Sequence of chain 2.B:
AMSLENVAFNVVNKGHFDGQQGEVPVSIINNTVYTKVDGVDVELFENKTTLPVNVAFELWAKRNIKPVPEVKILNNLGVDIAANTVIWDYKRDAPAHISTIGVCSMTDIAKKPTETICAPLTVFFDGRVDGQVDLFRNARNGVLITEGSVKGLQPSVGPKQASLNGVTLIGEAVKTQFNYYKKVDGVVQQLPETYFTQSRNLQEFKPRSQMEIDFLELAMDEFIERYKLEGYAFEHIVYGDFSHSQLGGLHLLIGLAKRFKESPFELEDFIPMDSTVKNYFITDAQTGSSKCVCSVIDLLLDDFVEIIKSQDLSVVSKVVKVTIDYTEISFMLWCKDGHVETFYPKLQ

This small molecule binds to this protein.
Small molecule (SMILES): CCc1csc(-c2cnc[nH]2)n1

Binding-site contacts:
Ligand atom N12 contacts residue ILE214 of chain 2.B at 4.1 Å.
Ligand atom N07 contacts residue LYS262 of chain 2.B at 3.9 Å.
Ligand atom N12 contacts residue LEU217 of chain 2.B at 3.8 Å.
Ligand atom C03 contacts residue LYS262 of chain 2.B at 4.1 Å.
Ligand atom C08 contacts residue PRO208 of chain 2.B at 3.8 Å (hydrophobic).
Ligand atom C04 contacts residue LEU217 of chain 2.B at 4.1 Å (hydrophobic).
Ligand atom C06 contacts residue LEU217 of chain 2.B at 3.5 Å (hydrophobic).
Ligand atom C11 contacts residue PRO208 of chain 2.B at 4.1 Å (hydrophobic).
Ligand atom C08 contacts residue LEU217 of chain 2.B at 4.0 Å (hydrophobic).
Ligand atom C11 contacts residue GLU218 of chain 2.B at 3.1 Å.
Ligand atom C11 contacts residue ILE214 of chain 2.B at 3.7 Å (hydrophobic).
Ligand atom S05 contacts residue LYS207 of chain 2.B at 4.5 Å.
Ligand atom C06 contacts residue PRO208 of chain 2.B at 4.0 Å (hydrophobic).
Ligand atom C09 contacts residue PRO208 of chain 2.B at 3.6 Å (hydrophobic).
Ligand atom C03 contacts residue PHE206 of chain 2.B at 4.4 Å (hydrophobic).
Ligand atom C01 contacts residue LEU217 of chain 2.B at 3.9 Å (hydrophobic).
Ligand atom C01 contacts residue ALA258 of chain 2.B at 3.4 Å (hydrophobic).
Ligand atom C01 contacts residue LYS259 of chain 2.B at 4.3 Å.
Ligand atom S05 contacts residue LEU217 of chain 2.B at 3.9 Å.
Ligand atom C03 contacts residue LEU217 of chain 2.B at 3.9 Å (hydrophobic).
Ligand atom S05 contacts residue PHE206 of chain 2.B at 3.3 Å (h-bond).
Ligand atom C02 contacts residue LYS262 of chain 2.B at 3.4 Å.
Ligand atom N12 contacts residue GLU218 of chain 2.B at 3.7 Å.
Ligand atom N07 contacts residue LEU217 of chain 2.B at 3.5 Å.
Ligand atom S05 contacts residue PRO208 of chain 2.B at 3.4 Å.
Ligand atom C04 contacts residue PHE206 of chain 2.B at 3.1 Å (hydrophobic).
Ligand atom N12 contacts residue PRO208 of chain 2.B at 4.1 Å.
Ligand atom N10 contacts residue ILE214 of chain 2.B at 4.2 Å.
Ligand atom C01 contacts residue LYS262 of chain 2.B at 4.1 Å.
Ligand atom C02 contacts residue LEU217 of chain 2.B at 4.5 Å (hydrophobic).
Ligand atom N10 contacts residue GLU218 of chain 2.B at 3.8 Å.
Ligand atom N10 contacts residue PRO208 of chain 2.B at 3.8 Å.